The protein below binds the small molecule below.
Small molecule (SMILES): OC[C@@H](O)[C@H]1O[C@H](O)[C@@H](O)[C@@H](O)[C@@H]1O

Binding-site contacts:
Ligand atom C4 contacts residue SER218 of chain 1.A at 3.5 Å.
Ligand atom C1 contacts residue SER218 of chain 1.A at 1.3 Å.
Ligand atom O2 contacts residue SER218 of chain 1.A at 3.6 Å.
Ligand atom O5 contacts residue TYR200 of chain 1.A at 3.0 Å.
Ligand atom O2 contacts residue TYR198 of chain 1.A at 3.7 Å.
Ligand atom C5 contacts residue SER218 of chain 1.A at 2.6 Å.
Ligand atom C3 contacts residue TYR237 of chain 1.A at 3.8 Å (hydrophobic).
Ligand atom C2 contacts residue TYR216 of chain 1.A at 4.4 Å (hydrophobic).
Ligand atom C2 contacts residue SER218 of chain 1.A at 2.5 Å.
Ligand atom C6 contacts residue SER218 of chain 1.A at 3.8 Å.
Ligand atom O2 contacts residue TYR216 of chain 1.A at 4.3 Å.
Ligand atom O5 contacts residue SER218 of chain 1.A at 2.1 Å (h-bond).
Ligand atom C1 contacts residue TYR237 of chain 1.A at 4.2 Å (hydrophobic).
Ligand atom C1 contacts residue TYR200 of chain 1.A at 3.7 Å (hydrophobic).
Ligand atom C6 contacts residue TYR200 of chain 1.A at 4.0 Å (hydrophobic).
Ligand atom C2 contacts residue TYR237 of chain 1.A at 3.7 Å (hydrophobic).
Ligand atom O3 contacts residue TYR237 of chain 1.A at 3.4 Å.
Ligand atom C7 contacts residue SER219 of chain 1.A at 4.5 Å.
Ligand atom C7 contacts residue SER218 of chain 1.A at 3.7 Å.
Ligand atom C5 contacts residue TYR200 of chain 1.A at 4.2 Å (hydrophobic).
Ligand atom O2 contacts residue TYR200 of chain 1.A at 4.0 Å.
Ligand atom O3 contacts residue SER218 of chain 1.A at 4.4 Å.
Ligand atom C3 contacts residue SER218 of chain 1.A at 3.0 Å.

Sequence of chain 1.A:
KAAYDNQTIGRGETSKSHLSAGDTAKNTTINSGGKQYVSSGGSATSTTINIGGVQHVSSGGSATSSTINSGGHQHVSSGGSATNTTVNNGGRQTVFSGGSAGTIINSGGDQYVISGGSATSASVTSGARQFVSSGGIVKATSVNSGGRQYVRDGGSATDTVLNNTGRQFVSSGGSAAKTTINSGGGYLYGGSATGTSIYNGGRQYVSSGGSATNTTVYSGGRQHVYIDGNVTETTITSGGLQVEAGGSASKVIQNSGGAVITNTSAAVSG